Sequence of chain 1.A:
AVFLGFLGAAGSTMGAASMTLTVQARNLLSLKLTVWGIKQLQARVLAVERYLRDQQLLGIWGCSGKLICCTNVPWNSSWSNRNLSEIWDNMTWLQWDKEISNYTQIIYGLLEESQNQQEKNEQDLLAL

Binding-site contacts:
Ligand atom N2 contacts residue ASN100 of chain 1.A at 3.0 Å (h-bond).
Ligand atom C1 contacts residue ASN100 of chain 1.A at 1.4 Å.
Ligand atom C4 contacts residue ASN100 of chain 1.A at 4.2 Å.
Ligand atom C7 contacts residue ASN100 of chain 1.A at 3.2 Å.
Ligand atom O7 contacts residue ASN100 of chain 1.A at 3.0 Å (h-bond).
Ligand atom C3 contacts residue ASN100 of chain 1.A at 3.8 Å.
Ligand atom C2 contacts residue ASN100 of chain 1.A at 2.5 Å.
Ligand atom C8 contacts residue ASN100 of chain 1.A at 4.1 Å.
Ligand atom O5 contacts residue ASN100 of chain 1.A at 2.3 Å (h-bond).
Ligand atom C5 contacts residue ASN100 of chain 1.A at 3.6 Å.
Ligand atom C1 contacts residue SER102 of chain 1.A at 3.6 Å.
Ligand atom O5 contacts residue SER102 of chain 1.A at 3.9 Å.

A protein and the small-molecule ligand that binds it are described below.
Small molecule (SMILES): CC(=O)N[C@@H]1[C@@H](O)[C@H](O)[C@@H](CO)O[C@H]1O